The small molecule below binds the protein below.
Small molecule (SMILES): CC1=Nc2nc(NCc3cccc(Br)c3)nn2C(=O)C1

Sequence of chain 4.A:
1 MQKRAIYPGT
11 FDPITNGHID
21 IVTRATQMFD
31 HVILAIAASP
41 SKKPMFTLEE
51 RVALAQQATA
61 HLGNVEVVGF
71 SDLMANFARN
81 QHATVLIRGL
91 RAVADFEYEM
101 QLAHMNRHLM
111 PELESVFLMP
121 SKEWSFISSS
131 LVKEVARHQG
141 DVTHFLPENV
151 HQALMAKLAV

Sequence of chain 11.A:
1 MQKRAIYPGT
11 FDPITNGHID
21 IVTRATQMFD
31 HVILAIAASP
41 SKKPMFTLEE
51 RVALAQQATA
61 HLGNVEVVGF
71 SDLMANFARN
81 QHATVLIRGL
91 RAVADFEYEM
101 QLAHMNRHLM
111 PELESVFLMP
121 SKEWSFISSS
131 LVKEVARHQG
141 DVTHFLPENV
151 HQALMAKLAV

Binding-site contacts:
Ligand atom O11 contacts residue GLU134 of chain 4.A at 3.4 Å.
Ligand atom C19 contacts residue THR10 of chain 11.A at 3.7 Å.
Ligand atom C6 contacts residue ASP72 of chain 11.A at 4.2 Å.
Ligand atom C9 contacts residue LEU73 of chain 11.A at 4.1 Å (hydrophobic).
Ligand atom C18 contacts residue ALA37 of chain 11.A at 3.8 Å (hydrophobic).
Ligand atom BR contacts residue PRO8 of chain 11.A at 3.9 Å.
Ligand atom N8 contacts residue MET74 of chain 11.A at 3.8 Å.
Ligand atom C19 contacts residue ALA37 of chain 11.A at 3.7 Å (hydrophobic).
Ligand atom C17 contacts residue VAL135 of chain 4.A at 3.9 Å (hydrophobic).
Ligand atom C17 contacts residue LEU102 of chain 11.A at 3.6 Å (hydrophobic).
Ligand atom C5 contacts residue GLU134 of chain 4.A at 4.2 Å.
Ligand atom N8 contacts residue LEU73 of chain 11.A at 3.5 Å.
Ligand atom C7 contacts residue LEU131 of chain 4.A at 4.1 Å (hydrophobic).
Ligand atom C6 contacts residue MET74 of chain 11.A at 3.7 Å (hydrophobic).
Ligand atom C17 contacts residue LEU109 of chain 11.A at 4.1 Å (hydrophobic).
Ligand atom BR contacts residue GLY9 of chain 11.A at 3.5 Å.
Ligand atom N10 contacts residue MET74 of chain 11.A at 3.7 Å.
Ligand atom N1 contacts residue MET74 of chain 11.A at 4.2 Å.
Ligand atom C12 contacts residue ASP72 of chain 11.A at 3.9 Å.
Ligand atom N10 contacts residue LEU73 of chain 11.A at 3.9 Å.
Ligand atom C18 contacts residue THR10 of chain 11.A at 3.7 Å.
Ligand atom C9 contacts residue LEU102 of chain 11.A at 3.6 Å (hydrophobic).
Ligand atom N3 contacts residue MET74 of chain 11.A at 2.9 Å (h-bond).
Ligand atom C7 contacts residue VAL135 of chain 4.A at 4.2 Å (hydrophobic).
Ligand atom C17 contacts residue ASN106 of chain 11.A at 3.5 Å.
Ligand atom C14 contacts residue ALA37 of chain 11.A at 3.7 Å (hydrophobic).
Ligand atom C13 contacts residue PHE70 of chain 11.A at 3.9 Å (hydrophobic).
Ligand atom C9 contacts residue VAL135 of chain 4.A at 4.1 Å (hydrophobic).
Ligand atom BR contacts residue MET74 of chain 11.A at 3.9 Å.
Ligand atom N3 contacts residue LEU73 of chain 11.A at 3.6 Å.
Ligand atom C2 contacts residue LEU73 of chain 11.A at 3.5 Å (hydrophobic).
Ligand atom C20 contacts residue ALA37 of chain 11.A at 3.8 Å (hydrophobic).
Ligand atom C17 contacts residue MET105 of chain 11.A at 3.6 Å (hydrophobic).
Ligand atom C7 contacts residue LEU102 of chain 11.A at 3.7 Å (hydrophobic).
Ligand atom C13 contacts residue ALA37 of chain 11.A at 3.7 Å (hydrophobic).
Ligand atom C12 contacts residue HIS138 of chain 4.A at 4.2 Å.
Ligand atom N10 contacts residue ASP72 of chain 11.A at 3.2 Å (salt-bridge).
Ligand atom C15 contacts residue ALA37 of chain 11.A at 3.7 Å (hydrophobic).
Ligand atom C6 contacts residue LEU73 of chain 11.A at 4.0 Å (hydrophobic).
Ligand atom C2 contacts residue MET74 of chain 11.A at 3.7 Å (hydrophobic).